Sequence of chain 1.B:
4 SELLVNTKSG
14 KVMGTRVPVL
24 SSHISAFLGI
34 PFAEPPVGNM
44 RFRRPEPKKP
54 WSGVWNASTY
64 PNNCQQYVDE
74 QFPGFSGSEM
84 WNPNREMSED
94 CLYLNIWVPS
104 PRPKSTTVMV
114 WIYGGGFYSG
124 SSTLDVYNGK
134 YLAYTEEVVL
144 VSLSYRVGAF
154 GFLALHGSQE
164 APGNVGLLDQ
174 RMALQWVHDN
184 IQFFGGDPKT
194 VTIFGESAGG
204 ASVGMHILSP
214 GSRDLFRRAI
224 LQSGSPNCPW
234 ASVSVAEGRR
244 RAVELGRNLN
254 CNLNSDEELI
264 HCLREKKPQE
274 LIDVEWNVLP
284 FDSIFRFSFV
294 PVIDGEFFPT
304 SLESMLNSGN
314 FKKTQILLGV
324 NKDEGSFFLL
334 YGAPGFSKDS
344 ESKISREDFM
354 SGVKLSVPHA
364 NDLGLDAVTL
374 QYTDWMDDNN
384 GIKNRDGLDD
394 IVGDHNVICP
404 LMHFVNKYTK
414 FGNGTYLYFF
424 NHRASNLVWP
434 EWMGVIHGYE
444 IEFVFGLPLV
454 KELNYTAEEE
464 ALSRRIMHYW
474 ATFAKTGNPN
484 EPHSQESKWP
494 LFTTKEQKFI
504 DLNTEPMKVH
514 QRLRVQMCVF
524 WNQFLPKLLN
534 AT

A protein and the small-molecule ligand that binds it are described below.
Small molecule (SMILES): C[As+](C)(C)CCO[C@@H](c1ccccc1[N+](=O)O)C(F)(F)F

Binding-site contacts:
Ligand atom C9 contacts residue TYR121 of chain 1.B at 3.7 Å (hydrophobic).
Ligand atom O2 contacts residue PHE290 of chain 1.B at 3.2 Å.
Ligand atom C3 contacts residue TRP279 of chain 1.B at 4.0 Å (hydrophobic).
Ligand atom F1 contacts residue PHE331 of chain 1.B at 3.9 Å.
Ligand atom C10 contacts residue CFQ1 of chain 1.I at 3.5 Å.
Ligand atom N2 contacts residue PHE290 of chain 1.B at 4.1 Å.
Ligand atom F1 contacts residue TYR334 of chain 1.B at 3.4 Å.
Ligand atom AS contacts residue TRP279 of chain 1.B at 4.2 Å.
Ligand atom N2 contacts residue PHE288 of chain 1.B at 3.5 Å (h-bond).
Ligand atom O3 contacts residue ARG289 of chain 1.B at 4.1 Å.
Ligand atom F3 contacts residue ILE287 of chain 1.B at 4.1 Å.
Ligand atom F2 contacts residue GLY335 of chain 1.B at 3.8 Å.
Ligand atom O3 contacts residue ILE287 of chain 1.B at 3.3 Å.
Ligand atom C10 contacts residue TYR121 of chain 1.B at 3.1 Å (hydrophobic).
Ligand atom C2 contacts residue TRP279 of chain 1.B at 3.5 Å (hydrophobic).
Ligand atom F1 contacts residue ILE287 of chain 1.B at 4.2 Å.
Ligand atom F3 contacts residue GLY335 of chain 1.B at 3.4 Å.
Ligand atom F3 contacts residue SER286 of chain 1.B at 3.8 Å.
Ligand atom O3 contacts residue PHE331 of chain 1.B at 4.3 Å.
Ligand atom O2 contacts residue CFQ1 of chain 1.I at 3.9 Å.
Ligand atom O2 contacts residue PHE288 of chain 1.B at 3.2 Å (h-bond).
Ligand atom C11 contacts residue TYR121 of chain 1.B at 4.1 Å (hydrophobic).
Ligand atom C11 contacts residue TYR334 of chain 1.B at 4.1 Å (hydrophobic).
Ligand atom O3 contacts residue SER286 of chain 1.B at 4.0 Å.
Ligand atom C9 contacts residue CFQ1 of chain 1.I at 3.5 Å.
Ligand atom C4 contacts residue TRP279 of chain 1.B at 3.3 Å (hydrophobic).
Ligand atom F1 contacts residue GLY335 of chain 1.B at 3.0 Å.
Ligand atom O3 contacts residue PHE288 of chain 1.B at 2.8 Å (h-bond).
Ligand atom C8 contacts residue TRP279 of chain 1.B at 4.2 Å (hydrophobic).
Ligand atom N2 contacts residue PHE331 of chain 1.B at 4.0 Å.
Ligand atom O2 contacts residue PHE331 of chain 1.B at 3.2 Å.
Ligand atom C5 contacts residue TRP279 of chain 1.B at 3.4 Å (hydrophobic).
Ligand atom O2 contacts residue ARG289 of chain 1.B at 4.2 Å.
Ligand atom F2 contacts residue TYR334 of chain 1.B at 3.4 Å.
Ligand atom C2 contacts residue TYR70 of chain 1.B at 3.3 Å (hydrophobic).
Ligand atom C11 contacts residue CFQ1 of chain 1.I at 4.2 Å.
Ligand atom C9 contacts residue TRP279 of chain 1.B at 4.2 Å (hydrophobic).
Ligand atom C14 contacts residue GLY335 of chain 1.B at 3.7 Å.
Ligand atom C5 contacts residue SER286 of chain 1.B at 4.2 Å.
Ligand atom C14 contacts residue TYR334 of chain 1.B at 4.0 Å (hydrophobic).